Binding-site contacts:
Ligand atom OH contacts residue ASP60 of chain 2.A at 2.8 Å (salt-bridge).
Ligand atom O3 contacts residue GLY213 of chain 2.A at 3.9 Å.
Ligand atom C8 contacts residue TYR175 of chain 2.A at 3.9 Å (hydrophobic).
Ligand atom C7 contacts residue LEU100 of chain 2.A at 3.7 Å (hydrophobic).
Ligand atom OH contacts residue THR183 of chain 2.A at 3.5 Å.
Ligand atom C9 contacts residue PHE212 of chain 2.A at 3.9 Å (hydrophobic).
Ligand atom C10 contacts residue PHE212 of chain 2.A at 3.7 Å (hydrophobic).
Ligand atom C2 contacts residue GLY234 of chain 2.A at 4.0 Å.
Ligand atom O3 contacts residue GLY234 of chain 2.A at 3.0 Å (h-bond).
Ligand atom C9 contacts residue LEU100 of chain 2.A at 3.7 Å (hydrophobic).
Ligand atom O2 contacts residue GLY184 of chain 2.A at 3.0 Å (h-bond).
Ligand atom C1 contacts residue THR183 of chain 2.A at 3.7 Å.
Ligand atom S1 contacts residue TYR175 of chain 2.A at 3.8 Å.
Ligand atom C4 contacts residue TYR175 of chain 2.A at 3.2 Å (hydrophobic).
Ligand atom C7 contacts residue THR183 of chain 2.A at 3.6 Å.
Ligand atom O1 contacts residue GLY234 of chain 2.A at 3.7 Å.
Ligand atom O1 contacts residue SER235 of chain 2.A at 2.6 Å (h-bond).
Ligand atom O2 contacts residue THR183 of chain 2.A at 3.9 Å.
Ligand atom C6 contacts residue THR183 of chain 2.A at 3.6 Å.
Ligand atom P1 contacts residue GLY184 of chain 2.A at 3.9 Å.
Ligand atom C7 contacts residue ASP60 of chain 2.A at 3.7 Å.
Ligand atom C1 contacts residue PHE212 of chain 2.A at 3.8 Å (hydrophobic).
Ligand atom C9 contacts residue LEU127 of chain 2.A at 3.7 Å (hydrophobic).
Ligand atom O3 contacts residue SER233 of chain 2.A at 3.9 Å.
Ligand atom O2 contacts residue GLY213 of chain 2.A at 2.9 Å (h-bond).
Ligand atom C8 contacts residue LEU100 of chain 2.A at 3.5 Å (hydrophobic).
Ligand atom C3 contacts residue PHE22 of chain 2.A at 3.5 Å (hydrophobic).
Ligand atom C9 contacts residue TYR175 of chain 2.A at 3.5 Å (hydrophobic).
Ligand atom C5 contacts residue PHE212 of chain 2.A at 3.7 Å (hydrophobic).
Ligand atom OH contacts residue LEU100 of chain 2.A at 3.8 Å.
Ligand atom C6 contacts residue ASP60 of chain 2.A at 3.8 Å.
Ligand atom P1 contacts residue GLY213 of chain 2.A at 4.0 Å.
Ligand atom C10 contacts residue ILE153 of chain 2.A at 4.0 Å (hydrophobic).
Ligand atom P1 contacts residue SER235 of chain 2.A at 3.9 Å.
Ligand atom O3 contacts residue SER235 of chain 2.A at 3.7 Å.
Ligand atom P1 contacts residue GLY234 of chain 2.A at 3.9 Å.
Ligand atom O1 contacts residue GLY184 of chain 2.A at 3.6 Å (h-bond).
Ligand atom S1 contacts residue LEU100 of chain 2.A at 3.8 Å.
Ligand atom O2 contacts residue PHE212 of chain 2.A at 3.5 Å.
Ligand atom O1 contacts residue THR183 of chain 2.A at 3.9 Å.

Sequence of chain 2.A:
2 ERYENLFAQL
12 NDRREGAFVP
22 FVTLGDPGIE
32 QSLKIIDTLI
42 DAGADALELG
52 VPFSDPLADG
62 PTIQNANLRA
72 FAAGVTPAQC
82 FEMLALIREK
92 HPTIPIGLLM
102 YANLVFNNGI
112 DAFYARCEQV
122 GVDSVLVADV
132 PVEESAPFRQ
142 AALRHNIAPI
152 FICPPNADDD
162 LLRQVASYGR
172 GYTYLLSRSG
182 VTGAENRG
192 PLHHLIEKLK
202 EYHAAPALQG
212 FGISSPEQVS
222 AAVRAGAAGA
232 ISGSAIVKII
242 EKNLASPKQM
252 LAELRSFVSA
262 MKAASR

The protein below binds the small molecule below.
Small molecule (SMILES): O=P(O)(O)/C=C/CCSc1ccccc1O